A small-molecule ligand and the protein it binds are described below.
Small molecule (SMILES): CC(=O)N[C@H]1[C@H](O[C@H]2[C@H](O)[C@@H](NC(C)=O)CO[C@@H]2CO)O[C@H](CO)[C@@H](O)[C@@H]1O

Sequence of chain 1.C:
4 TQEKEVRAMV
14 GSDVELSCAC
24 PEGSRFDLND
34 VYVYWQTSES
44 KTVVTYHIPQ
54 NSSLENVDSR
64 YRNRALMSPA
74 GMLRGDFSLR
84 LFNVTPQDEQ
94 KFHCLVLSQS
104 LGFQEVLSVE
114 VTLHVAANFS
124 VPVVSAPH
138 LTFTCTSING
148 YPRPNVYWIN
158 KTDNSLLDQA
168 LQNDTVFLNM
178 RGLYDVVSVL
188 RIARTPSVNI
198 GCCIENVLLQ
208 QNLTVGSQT

Binding-site contacts:
Ligand atom O5 contacts residue ASN157 of chain 1.C at 2.4 Å (h-bond).
Ligand atom O3 contacts residue SER194 of chain 1.C at 3.0 Å (h-bond).
Ligand atom C5 contacts residue ASN157 of chain 1.C at 3.6 Å.
Ligand atom C7 contacts residue ASN157 of chain 1.C at 3.5 Å.
Ligand atom C6 contacts residue THR159 of chain 1.C at 4.1 Å.
Ligand atom O3 contacts residue THR192 of chain 1.C at 4.4 Å.
Ligand atom C7 contacts residue ILE189 of chain 1.C at 4.1 Å (hydrophobic).
Ligand atom C8 contacts residue LEU164 of chain 1.C at 4.2 Å (hydrophobic).
Ligand atom O6 contacts residue ASP160 of chain 1.C at 3.8 Å.
Ligand atom O4 contacts residue SER194 of chain 1.C at 4.4 Å.
Ligand atom O7 contacts residue ILE189 of chain 1.C at 3.6 Å.
Ligand atom C5 contacts residue THR159 of chain 1.C at 3.2 Å.
Ligand atom O5 contacts residue THR159 of chain 1.C at 3.2 Å (h-bond).
Ligand atom C6 contacts residue ASP160 of chain 1.C at 3.6 Å.
Ligand atom C3 contacts residue ASN157 of chain 1.C at 3.8 Å.
Ligand atom C1 contacts residue ASN157 of chain 1.C at 1.4 Å.
Ligand atom C4 contacts residue ASN157 of chain 1.C at 4.3 Å.
Ligand atom C8 contacts residue ILE189 of chain 1.C at 3.7 Å (hydrophobic).
Ligand atom N2 contacts residue ASN157 of chain 1.C at 2.9 Å (h-bond).
Ligand atom C3 contacts residue SER194 of chain 1.C at 3.6 Å.
Ligand atom C2 contacts residue ASN157 of chain 1.C at 2.5 Å.
Ligand atom C4 contacts residue THR159 of chain 1.C at 4.2 Å.
Ligand atom O7 contacts residue LEU164 of chain 1.C at 4.3 Å.
Ligand atom N2 contacts residue SER194 of chain 1.C at 4.0 Å.
Ligand atom C3 contacts residue THR159 of chain 1.C at 4.2 Å.
Ligand atom C1 contacts residue ASP160 of chain 1.C at 4.3 Å.
Ligand atom O5 contacts residue ASP160 of chain 1.C at 3.5 Å (salt-bridge).
Ligand atom C5 contacts residue ASP160 of chain 1.C at 4.0 Å.
Ligand atom C8 contacts residue ILE197 of chain 1.C at 3.7 Å (hydrophobic).
Ligand atom C1 contacts residue SER194 of chain 1.C at 4.5 Å.
Ligand atom C1 contacts residue THR159 of chain 1.C at 3.1 Å.
Ligand atom C2 contacts residue THR159 of chain 1.C at 4.2 Å.
Ligand atom C7 contacts residue LEU164 of chain 1.C at 4.4 Å (hydrophobic).
Ligand atom O7 contacts residue ASN157 of chain 1.C at 3.8 Å.
Ligand atom C2 contacts residue SER194 of chain 1.C at 4.4 Å.